Binding-site contacts:
Ligand atom F02 contacts residue VAL82 of chain 1.A at 3.2 Å.
Ligand atom C32 contacts residue ASP25 of chain 1.A at 3.1 Å.
Ligand atom O18 contacts residue ASP25 of chain 1.B at 3.0 Å (salt-bridge).
Ligand atom C33 contacts residue PRO81 of chain 1.A at 3.6 Å (hydrophobic).
Ligand atom O9 contacts residue ILE84 of chain 1.A at 3.4 Å.
Ligand atom C6 contacts residue GLY48 of chain 1.A at 3.2 Å.
Ligand atom C3 contacts residue ASP30 of chain 1.A at 3.4 Å.
Ligand atom C31 contacts residue GLY48 of chain 1.B at 3.1 Å.
Ligand atom O10 contacts residue GLY49 of chain 1.A at 3.2 Å.
Ligand atom C4 contacts residue ALA28 of chain 1.A at 3.5 Å (hydrophobic).
Ligand atom C17 contacts residue ASP25 of chain 1.A at 3.2 Å.
Ligand atom C34 contacts residue VAL82 of chain 1.A at 3.3 Å (hydrophobic).
Ligand atom F01 contacts residue ILE50 of chain 1.B at 3.1 Å.
Ligand atom C16 contacts residue ASP25 of chain 1.A at 3.2 Å.
Ligand atom C14 contacts residue VAL82 of chain 1.B at 3.4 Å (hydrophobic).
Ligand atom C09 contacts residue VAL82 of chain 1.A at 3.6 Å (hydrophobic).
Ligand atom F01 contacts residue GLY49 of chain 1.B at 3.1 Å.
Ligand atom C30 contacts residue GLY48 of chain 1.B at 3.4 Å.
Ligand atom O9 contacts residue ILE50 of chain 1.B at 3.2 Å.
Ligand atom O01 contacts residue ASP29 of chain 1.B at 3.5 Å (salt-bridge).
Ligand atom C04 contacts residue ASP30 of chain 1.A at 3.0 Å.
Ligand atom O01 contacts residue ASP30 of chain 1.B at 3.4 Å (salt-bridge).
Ligand atom O03 contacts residue ASP30 of chain 1.A at 3.2 Å (salt-bridge).
Ligand atom C16 contacts residue GLY27 of chain 1.A at 3.6 Å.
Ligand atom C15 contacts residue ILE84 of chain 1.B at 3.6 Å (hydrophobic).
Ligand atom C17 contacts residue ASP25 of chain 1.B at 3.4 Å.
Ligand atom C12 contacts residue GLY27 of chain 1.A at 3.4 Å.
Ligand atom C08 contacts residue GLY27 of chain 1.B at 3.5 Å.
Ligand atom C24 contacts residue GLY48 of chain 1.B at 3.3 Å.
Ligand atom O28 contacts residue ASP29 of chain 1.B at 2.8 Å (salt-bridge).
Ligand atom F01 contacts residue PRO81 of chain 1.A at 2.9 Å.
Ligand atom N20 contacts residue GLY27 of chain 1.B at 3.3 Å (h-bond).
Ligand atom O10 contacts residue ILE50 of chain 1.B at 3.4 Å.
Ligand atom O18 contacts residue ASP25 of chain 1.A at 2.3 Å (salt-bridge).
Ligand atom O18 contacts residue GLY27 of chain 1.B at 3.5 Å.
Ligand atom O28 contacts residue ALA28 of chain 1.B at 3.6 Å.
Ligand atom C27 contacts residue ASP29 of chain 1.B at 3.6 Å.
Ligand atom F02 contacts residue ARG8 of chain 1.A at 3.4 Å.
Ligand atom C09 contacts residue PRO81 of chain 1.A at 3.6 Å (hydrophobic).
Ligand atom C08 contacts residue VAL82 of chain 1.A at 3.5 Å (hydrophobic).

Sequence of chain 1.A:
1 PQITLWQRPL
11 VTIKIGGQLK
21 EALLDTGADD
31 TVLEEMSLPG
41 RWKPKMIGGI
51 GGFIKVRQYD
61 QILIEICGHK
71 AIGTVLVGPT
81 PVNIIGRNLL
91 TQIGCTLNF

This protein binds this small molecule.
Small molecule (SMILES): COc1ccc(S(=O)(=O)N(CC(C)C)C[C@@H](O)[C@H](Cc2cc(F)cc(F)c2)NC(=O)O[C@H]2CCO[C@H]3OCC[C@H]32)cc1

Sequence of chain 1.B:
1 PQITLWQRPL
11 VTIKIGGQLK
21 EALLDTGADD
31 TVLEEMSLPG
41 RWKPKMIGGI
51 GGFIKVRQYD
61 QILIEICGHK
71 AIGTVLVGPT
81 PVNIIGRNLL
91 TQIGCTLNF